Binding-site contacts:
Ligand atom O6 contacts residue MET151 of chain 38.A at 4.0 Å.
Ligand atom C5 contacts residue ASN154 of chain 38.A at 3.7 Å.
Ligand atom O7 contacts residue ASN154 of chain 38.A at 4.3 Å.
Ligand atom C4 contacts residue ASN154 of chain 38.A at 4.3 Å.
Ligand atom C3 contacts residue ASN154 of chain 38.A at 3.8 Å.
Ligand atom N2 contacts residue THR156 of chain 38.A at 4.3 Å.
Ligand atom O5 contacts residue THR156 of chain 38.A at 3.9 Å.
Ligand atom N2 contacts residue ASN154 of chain 38.A at 2.9 Å (h-bond).
Ligand atom C5 contacts residue THR156 of chain 38.A at 4.1 Å.
Ligand atom C1 contacts residue THR156 of chain 38.A at 3.2 Å.
Ligand atom C3 contacts residue THR156 of chain 38.A at 4.5 Å.
Ligand atom O5 contacts residue ASN154 of chain 38.A at 2.3 Å (h-bond).
Ligand atom C1 contacts residue ASN154 of chain 38.A at 1.4 Å.
Ligand atom C8 contacts residue ASN154 of chain 38.A at 2.8 Å.
Ligand atom C2 contacts residue THR156 of chain 38.A at 4.2 Å.
Ligand atom O5 contacts residue MET151 of chain 38.A at 3.9 Å.
Ligand atom C6 contacts residue MET151 of chain 38.A at 4.0 Å (hydrophobic).
Ligand atom C7 contacts residue ASN154 of chain 38.A at 3.3 Å.
Ligand atom C2 contacts residue ASN154 of chain 38.A at 2.5 Å.

A small-molecule ligand and the protein it binds are described below.
Small molecule (SMILES): CC(=O)N[C@@H]1[C@@H](O)[C@H](O)[C@@H](CO)O[C@H]1O

Sequence of chain 38.A:
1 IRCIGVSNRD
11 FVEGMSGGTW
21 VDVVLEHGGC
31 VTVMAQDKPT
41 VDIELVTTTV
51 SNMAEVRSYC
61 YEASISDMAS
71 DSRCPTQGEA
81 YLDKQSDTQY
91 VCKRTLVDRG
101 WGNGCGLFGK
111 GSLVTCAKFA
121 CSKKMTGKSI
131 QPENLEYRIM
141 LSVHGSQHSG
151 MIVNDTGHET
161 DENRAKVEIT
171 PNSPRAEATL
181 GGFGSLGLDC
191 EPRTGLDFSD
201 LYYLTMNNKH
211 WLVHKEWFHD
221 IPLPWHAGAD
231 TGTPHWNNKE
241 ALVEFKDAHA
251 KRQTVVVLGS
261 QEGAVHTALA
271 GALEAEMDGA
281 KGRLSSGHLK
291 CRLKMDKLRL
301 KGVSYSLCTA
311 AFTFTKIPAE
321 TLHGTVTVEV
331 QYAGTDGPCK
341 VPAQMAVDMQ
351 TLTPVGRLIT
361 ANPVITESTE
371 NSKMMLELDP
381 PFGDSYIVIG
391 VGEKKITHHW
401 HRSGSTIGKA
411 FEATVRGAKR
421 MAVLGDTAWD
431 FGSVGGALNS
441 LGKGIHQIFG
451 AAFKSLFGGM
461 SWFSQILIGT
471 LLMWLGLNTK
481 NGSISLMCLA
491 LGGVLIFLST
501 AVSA